A small-molecule ligand and the protein it binds are described below.
Small molecule (SMILES): CC(=O)N[C@@H]1[C@@H](O)[C@H](O)[C@@H](CO)O[C@H]1O

Binding-site contacts:
Ligand atom C3 contacts residue ASN124 of chain 1.B at 3.8 Å.
Ligand atom O7 contacts residue ASN124 of chain 1.B at 3.4 Å (h-bond).
Ligand atom N2 contacts residue ASN124 of chain 1.B at 3.0 Å (h-bond).
Ligand atom C1 contacts residue ASN124 of chain 1.B at 1.4 Å.
Ligand atom O5 contacts residue ASN124 of chain 1.B at 2.3 Å (h-bond).
Ligand atom C8 contacts residue ILE125 of chain 1.B at 4.0 Å (hydrophobic).
Ligand atom C5 contacts residue ASN124 of chain 1.B at 3.6 Å.
Ligand atom C7 contacts residue ASN124 of chain 1.B at 3.4 Å.
Ligand atom C4 contacts residue ASN124 of chain 1.B at 4.2 Å.
Ligand atom C1 contacts residue ILE125 of chain 1.B at 4.4 Å (hydrophobic).
Ligand atom C7 contacts residue ILE125 of chain 1.B at 4.3 Å (hydrophobic).
Ligand atom C8 contacts residue ASN124 of chain 1.B at 4.0 Å.
Ligand atom C2 contacts residue ASN124 of chain 1.B at 2.5 Å.
Ligand atom N2 contacts residue ILE125 of chain 1.B at 3.8 Å.

Sequence of chain 1.B:
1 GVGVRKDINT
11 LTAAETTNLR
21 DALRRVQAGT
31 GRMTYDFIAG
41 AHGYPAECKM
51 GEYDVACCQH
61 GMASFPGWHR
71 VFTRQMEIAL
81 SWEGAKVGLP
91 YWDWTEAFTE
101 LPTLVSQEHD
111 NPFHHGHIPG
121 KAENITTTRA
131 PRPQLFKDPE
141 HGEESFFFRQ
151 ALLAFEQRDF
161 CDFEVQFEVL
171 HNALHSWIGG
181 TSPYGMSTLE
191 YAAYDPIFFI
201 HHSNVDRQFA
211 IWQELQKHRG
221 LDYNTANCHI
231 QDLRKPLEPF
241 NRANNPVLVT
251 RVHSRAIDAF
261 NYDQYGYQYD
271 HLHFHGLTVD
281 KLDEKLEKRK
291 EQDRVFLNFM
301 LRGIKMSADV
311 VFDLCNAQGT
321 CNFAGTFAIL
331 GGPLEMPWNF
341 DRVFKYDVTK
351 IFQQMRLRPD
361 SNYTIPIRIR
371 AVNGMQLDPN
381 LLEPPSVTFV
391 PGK